Binding-site contacts:
Ligand atom C7 contacts residue TYR305 of chain 1.E at 3.9 Å (hydrophobic).
Ligand atom C4 contacts residue PHE306 of chain 1.E at 3.9 Å (hydrophobic).
Ligand atom O1 contacts residue PRO174 of chain 1.E at 3.7 Å.
Ligand atom O2 contacts residue ALA83 of chain 1.E at 3.8 Å.
Ligand atom C12 contacts residue TYR305 of chain 1.E at 3.9 Å (hydrophobic).
Ligand atom C5 contacts residue PHE306 of chain 1.E at 4.0 Å (hydrophobic).
Ligand atom C17 contacts residue ILE269 of chain 1.E at 3.6 Å (hydrophobic).
Ligand atom O2 contacts residue GLY84 of chain 1.E at 3.0 Å (h-bond).
Ligand atom C19 contacts residue ILE269 of chain 1.E at 3.9 Å (hydrophobic).
Ligand atom C1 contacts residue TYR19 of chain 1.E at 3.6 Å (hydrophobic).
Ligand atom O1 contacts residue TYR204 of chain 1.E at 3.7 Å.
Ligand atom C6 contacts residue ALA83 of chain 1.E at 3.7 Å (hydrophobic).
Ligand atom C1 contacts residue LEU87 of chain 1.E at 4.0 Å (hydrophobic).
Ligand atom C2 contacts residue TYR19 of chain 1.E at 3.8 Å (hydrophobic).
Ligand atom O1 contacts residue SER173 of chain 1.E at 3.2 Å.
Ligand atom N1 contacts residue ALA83 of chain 1.E at 3.5 Å.
Ligand atom C20 contacts residue SER173 of chain 1.E at 3.4 Å.
Ligand atom C10 contacts residue TYR226 of chain 1.E at 3.5 Å (hydrophobic).
Ligand atom C18 contacts residue ASN222 of chain 1.E at 3.5 Å.
Ligand atom C4 contacts residue PHE94 of chain 1.E at 3.8 Å (hydrophobic).
Ligand atom C19 contacts residue ASN222 of chain 1.E at 4.0 Å.
Ligand atom C5 contacts residue TYR305 of chain 1.E at 3.9 Å (hydrophobic).
Ligand atom C5 contacts residue ALA83 of chain 1.E at 3.5 Å (hydrophobic).
Ligand atom C21 contacts residue TYR206 of chain 1.E at 3.6 Å (hydrophobic).
Ligand atom O2 contacts residue PRO174 of chain 1.E at 3.5 Å.
Ligand atom C11 contacts residue TYR305 of chain 1.E at 3.9 Å (hydrophobic).
Ligand atom C11 contacts residue SER173 of chain 1.E at 3.5 Å.
Ligand atom C10 contacts residue TYR19 of chain 1.E at 3.5 Å (hydrophobic).
Ligand atom C20 contacts residue PRO174 of chain 1.E at 3.7 Å (hydrophobic).
Ligand atom C20 contacts residue GLY84 of chain 1.E at 4.0 Å.
Ligand atom C8 contacts residue ALA83 of chain 1.E at 3.8 Å (hydrophobic).
Ligand atom C13 contacts residue ILE269 of chain 1.E at 3.9 Å (hydrophobic).
Ligand atom N1 contacts residue TYR305 of chain 1.E at 3.0 Å (h-bond).
Ligand atom C16 contacts residue ILE269 of chain 1.E at 3.9 Å (hydrophobic).
Ligand atom C15 contacts residue ILE269 of chain 1.E at 4.0 Å (hydrophobic).
Ligand atom C4 contacts residue ALA83 of chain 1.E at 3.6 Å (hydrophobic).
Ligand atom C3 contacts residue ALA83 of chain 1.E at 4.0 Å (hydrophobic).
Ligand atom C9 contacts residue TYR226 of chain 1.E at 3.6 Å (hydrophobic).
Ligand atom C7 contacts residue ALA83 of chain 1.E at 3.6 Å (hydrophobic).
Ligand atom C17 contacts residue PHE306 of chain 1.E at 3.8 Å (hydrophobic).

The small molecule below binds the protein below.
Small molecule (SMILES): CCC1=C[C@H]2C[C@@H](C(=O)OC)C3=Nc4ccccc4C3CC[N+](=C1)C2

Sequence of chain 1.E:
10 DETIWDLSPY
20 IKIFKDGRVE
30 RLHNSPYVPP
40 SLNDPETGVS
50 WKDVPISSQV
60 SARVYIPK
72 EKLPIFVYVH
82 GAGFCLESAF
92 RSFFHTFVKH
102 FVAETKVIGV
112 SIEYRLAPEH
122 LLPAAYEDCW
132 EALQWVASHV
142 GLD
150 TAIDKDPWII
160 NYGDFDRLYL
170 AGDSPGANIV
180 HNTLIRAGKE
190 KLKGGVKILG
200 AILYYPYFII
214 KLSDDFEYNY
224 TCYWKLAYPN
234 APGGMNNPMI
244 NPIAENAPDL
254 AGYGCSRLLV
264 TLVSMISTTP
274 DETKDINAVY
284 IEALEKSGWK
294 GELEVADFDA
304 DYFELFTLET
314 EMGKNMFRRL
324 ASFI